Binding-site contacts:
Ligand atom C4 contacts residue ASN239 of chain 1.O at 4.4 Å.
Ligand atom C7 contacts residue GLY237 of chain 1.O at 4.2 Å.
Ligand atom N2 contacts residue GLY237 of chain 1.O at 3.7 Å.
Ligand atom C7 contacts residue ASP238 of chain 1.O at 4.2 Å.
Ligand atom C8 contacts residue PRO218 of chain 1.W at 4.0 Å (hydrophobic).
Ligand atom N2 contacts residue ASN239 of chain 1.O at 2.9 Å (h-bond).
Ligand atom C8 contacts residue SER204 of chain 1.O at 3.8 Å.
Ligand atom C2 contacts residue ASN239 of chain 1.O at 2.6 Å.
Ligand atom C8 contacts residue ASP238 of chain 1.O at 3.2 Å.
Ligand atom O5 contacts residue ASN239 of chain 1.O at 2.5 Å (h-bond).
Ligand atom O7 contacts residue ASN239 of chain 1.O at 3.1 Å (h-bond).
Ligand atom O5 contacts residue ARG166 of chain 1.O at 3.7 Å.
Ligand atom C7 contacts residue PRO218 of chain 1.W at 4.2 Å (hydrophobic).
Ligand atom C3 contacts residue ASN239 of chain 1.O at 3.8 Å.
Ligand atom O7 contacts residue PRO218 of chain 1.W at 3.5 Å.
Ligand atom C7 contacts residue ASN239 of chain 1.O at 3.2 Å.
Ligand atom C6 contacts residue ARG166 of chain 1.O at 4.0 Å.
Ligand atom O6 contacts residue ARG166 of chain 1.O at 3.3 Å.
Ligand atom C1 contacts residue ARG166 of chain 1.O at 4.3 Å.
Ligand atom C1 contacts residue ASN239 of chain 1.O at 1.5 Å.
Ligand atom C5 contacts residue ASN239 of chain 1.O at 3.8 Å.
Ligand atom C8 contacts residue GLY237 of chain 1.O at 3.8 Å.
Ligand atom C8 contacts residue ASN239 of chain 1.O at 4.3 Å.
Ligand atom C5 contacts residue ARG166 of chain 1.O at 3.7 Å.

Sequence of chain 1.W:
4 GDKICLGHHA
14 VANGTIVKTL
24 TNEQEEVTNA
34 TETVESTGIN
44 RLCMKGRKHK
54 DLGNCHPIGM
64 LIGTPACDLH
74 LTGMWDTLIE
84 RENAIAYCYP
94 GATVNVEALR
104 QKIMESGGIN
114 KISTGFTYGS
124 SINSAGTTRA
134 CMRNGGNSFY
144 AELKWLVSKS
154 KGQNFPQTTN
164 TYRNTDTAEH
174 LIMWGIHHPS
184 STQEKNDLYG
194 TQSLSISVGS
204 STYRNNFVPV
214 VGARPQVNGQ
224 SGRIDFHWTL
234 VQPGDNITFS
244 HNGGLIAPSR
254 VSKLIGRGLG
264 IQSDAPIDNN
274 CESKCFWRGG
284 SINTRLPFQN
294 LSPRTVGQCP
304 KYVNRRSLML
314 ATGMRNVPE

Sequence of chain 1.O:
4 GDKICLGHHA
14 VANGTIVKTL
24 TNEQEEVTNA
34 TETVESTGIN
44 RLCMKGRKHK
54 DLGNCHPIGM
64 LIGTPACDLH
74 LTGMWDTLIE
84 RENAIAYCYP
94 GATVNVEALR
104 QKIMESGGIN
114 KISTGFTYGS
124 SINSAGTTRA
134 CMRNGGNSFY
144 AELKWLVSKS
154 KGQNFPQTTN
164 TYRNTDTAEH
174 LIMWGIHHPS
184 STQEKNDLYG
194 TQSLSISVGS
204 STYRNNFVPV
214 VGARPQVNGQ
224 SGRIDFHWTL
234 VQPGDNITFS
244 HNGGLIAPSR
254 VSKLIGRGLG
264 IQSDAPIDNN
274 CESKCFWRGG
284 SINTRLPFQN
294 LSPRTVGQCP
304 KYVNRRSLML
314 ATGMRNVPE

A protein and the small-molecule ligand that binds it are described below.
Small molecule (SMILES): CC(=O)N[C@@H]1[C@@H](O)[C@H](O)[C@@H](CO)O[C@H]1O